The protein below binds the small molecule below.
Small molecule (SMILES): Cc1ccc(Oc2ccc3nc(COc4cccc(C(=O)O)c4)n(C)c3c2F)c(C)n1

Binding-site contacts:
Ligand atom O21 contacts residue TYR133 of chain 1.A at 2.9 Å (h-bond).
Ligand atom O21 contacts residue LYS173 of chain 1.A at 3.6 Å.
Ligand atom C2 contacts residue GLY90 of chain 1.A at 3.8 Å.
Ligand atom O12 contacts residue MET170 of chain 1.A at 3.6 Å.
Ligand atom C16 contacts residue SER95 of chain 1.A at 3.6 Å.
Ligand atom C3 contacts residue MET154 of chain 1.A at 3.6 Å (hydrophobic).
Ligand atom C4 contacts residue PHE70 of chain 1.A at 3.8 Å (hydrophobic).
Ligand atom C19 contacts residue LEU136 of chain 1.A at 3.8 Å (hydrophobic).
Ligand atom C5 contacts residue GLY90 of chain 1.A at 3.5 Å.
Ligand atom C13 contacts residue CYS91 of chain 1.A at 3.5 Å (hydrophobic).
Ligand atom N10 contacts residue ILE147 of chain 1.A at 3.7 Å.
Ligand atom C31 contacts residue ARG86 of chain 1.A at 3.5 Å.
Ligand atom N8 contacts residue CYS91 of chain 1.A at 3.6 Å.
Ligand atom C25 contacts residue ILE55 of chain 1.A at 3.5 Å (hydrophobic).
Ligand atom C5 contacts residue PHE70 of chain 1.A at 3.5 Å (hydrophobic).
Ligand atom F30 contacts residue ILE87 of chain 1.A at 3.2 Å.
Ligand atom N8 contacts residue ILE147 of chain 1.A at 3.7 Å.
Ligand atom C24 contacts residue ILE147 of chain 1.A at 3.6 Å (hydrophobic).
Ligand atom C17 contacts residue SER95 of chain 1.A at 3.4 Å.
Ligand atom C13 contacts residue MET170 of chain 1.A at 3.6 Å (hydrophobic).
Ligand atom O22 contacts residue MET170 of chain 1.A at 3.7 Å.
Ligand atom O21 contacts residue HIS255 of chain 1.A at 3.7 Å.
Ligand atom C19 contacts residue CYS91 of chain 1.A at 3.7 Å (hydrophobic).
Ligand atom C20 contacts residue TYR133 of chain 1.A at 3.6 Å (hydrophobic).
Ligand atom C9 contacts residue ILE147 of chain 1.A at 3.6 Å (hydrophobic).
Ligand atom C29 contacts residue GLY64 of chain 1.A at 3.8 Å.
Ligand atom O1 contacts residue ILE87 of chain 1.A at 3.7 Å.
Ligand atom C20 contacts residue PHE169 of chain 1.A at 3.6 Å (hydrophobic).
Ligand atom C15 contacts residue ARG94 of chain 1.A at 3.8 Å.
Ligand atom F30 contacts residue MET154 of chain 1.A at 3.1 Å.
Ligand atom C25 contacts residue ILE147 of chain 1.A at 3.6 Å (hydrophobic).
Ligand atom O22 contacts residue LYS173 of chain 1.A at 2.8 Å (salt-bridge).
Ligand atom O12 contacts residue LEU136 of chain 1.A at 3.8 Å.
Ligand atom C24 contacts residue MET154 of chain 1.A at 3.8 Å (hydrophobic).
Ligand atom O22 contacts residue PHE169 of chain 1.A at 3.3 Å.
Ligand atom O21 contacts residue PHE169 of chain 1.A at 3.5 Å.
Ligand atom C20 contacts residue LYS173 of chain 1.A at 3.5 Å.
Ligand atom C4 contacts residue GLY90 of chain 1.A at 3.6 Å.
Ligand atom C16 contacts residue CYS91 of chain 1.A at 3.8 Å (hydrophobic).
Ligand atom C19 contacts residue MET170 of chain 1.A at 3.7 Å (hydrophobic).

Sequence of chain 1.A:
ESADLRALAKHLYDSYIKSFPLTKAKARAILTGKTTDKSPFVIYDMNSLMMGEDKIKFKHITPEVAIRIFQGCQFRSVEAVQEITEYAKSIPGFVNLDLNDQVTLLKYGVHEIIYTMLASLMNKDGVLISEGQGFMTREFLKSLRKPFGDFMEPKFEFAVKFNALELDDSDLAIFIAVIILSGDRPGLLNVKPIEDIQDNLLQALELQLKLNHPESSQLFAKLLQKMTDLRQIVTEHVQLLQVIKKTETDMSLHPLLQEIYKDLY